The small molecule below binds the protein below.
Small molecule (SMILES): Cc1cn([C@H]2C[C@H](OP(=O)(O)O)[C@@H](COP(=O)(O)O)O2)c(=O)[nH]c1=O

Sequence of chain 1.A:
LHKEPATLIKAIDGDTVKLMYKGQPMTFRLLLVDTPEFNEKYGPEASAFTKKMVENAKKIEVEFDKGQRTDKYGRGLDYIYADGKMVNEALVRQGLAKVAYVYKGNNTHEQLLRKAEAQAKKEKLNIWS

Binding-site contacts:
Ligand atom O5' contacts residue ARG35 of chain 1.A at 3.6 Å.
Ligand atom O1P contacts residue LYS78 of chain 1.A at 2.8 Å (salt-bridge).
Ligand atom P2 contacts residue ARG81 of chain 1.A at 4.0 Å.
Ligand atom O2 contacts residue TYR109 of chain 1.A at 4.0 Å.
Ligand atom C4 contacts residue LEU83 of chain 1.A at 3.7 Å (hydrophobic).
Ligand atom N3 contacts residue TYR109 of chain 1.A at 3.4 Å.
Ligand atom O4' contacts residue ARG81 of chain 1.A at 3.0 Å (salt-bridge).
Ligand atom C2 contacts residue TYR109 of chain 1.A at 3.8 Å (hydrophobic).
Ligand atom O6P contacts residue ARG35 of chain 1.A at 2.9 Å (salt-bridge).
Ligand atom O4 contacts residue LEU83 of chain 1.A at 3.7 Å.
Ligand atom O3' contacts residue LYS78 of chain 1.A at 3.5 Å (salt-bridge).
Ligand atom C5 contacts residue TYR107 of chain 1.A at 4.0 Å (hydrophobic).
Ligand atom P1 contacts residue LYS78 of chain 1.A at 3.8 Å.
Ligand atom O2P contacts residue TYR79 of chain 1.A at 2.5 Å (h-bond).
Ligand atom C6 contacts residue ARG81 of chain 1.A at 4.0 Å.
Ligand atom O4 contacts residue LEU37 of chain 1.A at 3.8 Å.
Ligand atom O4P contacts residue ARG35 of chain 1.A at 2.9 Å (salt-bridge).
Ligand atom O5' contacts residue ARG81 of chain 1.A at 3.1 Å (salt-bridge).
Ligand atom C4' contacts residue ARG81 of chain 1.A at 3.9 Å.
Ligand atom P2 contacts residue ARG35 of chain 1.A at 3.6 Å.
Ligand atom O2 contacts residue ASP77 of chain 1.A at 3.9 Å.
Ligand atom C5M contacts residue ARG35 of chain 1.A at 3.8 Å.
Ligand atom C5M contacts residue LEU36 of chain 1.A at 3.9 Å (hydrophobic).
Ligand atom C5M contacts residue TYR107 of chain 1.A at 3.7 Å (hydrophobic).
Ligand atom O6P contacts residue TYR107 of chain 1.A at 4.0 Å.
Ligand atom C2' contacts residue TYR107 of chain 1.A at 3.8 Å (hydrophobic).
Ligand atom C5' contacts residue ARG81 of chain 1.A at 4.0 Å.
Ligand atom O6P contacts residue ASP40 of chain 1.A at 3.3 Å (salt-bridge).
Ligand atom P1 contacts residue TYR79 of chain 1.A at 3.6 Å.
Ligand atom O6P contacts residue CA1 of chain 1.B at 3.1 Å.
Ligand atom O4P contacts residue ARG81 of chain 1.A at 2.8 Å (salt-bridge).
Ligand atom C5' contacts residue TYR107 of chain 1.A at 3.5 Å (hydrophobic).
Ligand atom N3 contacts residue LEU83 of chain 1.A at 3.9 Å.
Ligand atom O4 contacts residue TYR109 of chain 1.A at 3.8 Å.
Ligand atom O1P contacts residue TYR79 of chain 1.A at 3.5 Å (h-bond).
Ligand atom C2' contacts residue TYR109 of chain 1.A at 3.5 Å (hydrophobic).
Ligand atom C5 contacts residue LEU83 of chain 1.A at 4.0 Å (hydrophobic).
Ligand atom C4 contacts residue TYR109 of chain 1.A at 3.6 Å (hydrophobic).
Ligand atom C3' contacts residue TYR107 of chain 1.A at 4.0 Å (hydrophobic).
Ligand atom C2 contacts residue ASP77 of chain 1.A at 4.1 Å.